Sequence of chain 3.A:
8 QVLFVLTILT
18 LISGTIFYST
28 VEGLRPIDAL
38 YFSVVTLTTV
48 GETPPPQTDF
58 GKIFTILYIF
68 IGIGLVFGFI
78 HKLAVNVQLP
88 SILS

A protein and the small-molecule ligand that binds it are described below.
Small molecule (SMILES): NCC(=O)O

Binding-site contacts:
Ligand atom O contacts residue PRO33 of chain 3.A at 4.4 Å.
Ligand atom O contacts residue SER26 of chain 3.A at 3.0 Å (h-bond).
Ligand atom OXT contacts residue ARG32 of chain 3.A at 4.0 Å.
Ligand atom O contacts residue GLY30 of chain 3.A at 4.2 Å.
Ligand atom C contacts residue SER26 of chain 3.A at 3.1 Å.
Ligand atom CA contacts residue GLY30 of chain 3.A at 4.1 Å.
Ligand atom O contacts residue LEU31 of chain 3.A at 2.7 Å (h-bond).
Ligand atom N contacts residue SER26 of chain 3.A at 4.1 Å.
Ligand atom OXT contacts residue SER26 of chain 3.A at 3.9 Å.
Ligand atom N contacts residue GLY30 of chain 3.A at 3.7 Å.
Ligand atom C contacts residue LEU31 of chain 3.A at 3.3 Å (hydrophobic).
Ligand atom OXT contacts residue GLY30 of chain 3.A at 3.1 Å (h-bond).
Ligand atom CA contacts residue SER26 of chain 3.A at 3.3 Å.
Ligand atom OXT contacts residue LEU31 of chain 3.A at 3.1 Å (h-bond).
Ligand atom C contacts residue GLY30 of chain 3.A at 3.7 Å.